A small-molecule ligand and the protein it binds are described below.
Small molecule (SMILES): CO[C@H]1CN(CC(=O)Nc2ccc(-n3ccccc3=O)cc2F)C[C@@H]1NC(=O)c1ccc(Cl)s1

Binding-site contacts:
Ligand atom C29 contacts residue TRP205 of chain 1.B at 3.7 Å (hydrophobic).
Ligand atom C12 contacts residue GLY206 of chain 1.B at 3.6 Å.
Ligand atom F32 contacts residue GLU207 of chain 1.B at 3.5 Å.
Ligand atom C19 contacts residue ALA180 of chain 1.B at 3.3 Å (hydrophobic).
Ligand atom N15 contacts residue GLY206 of chain 1.B at 2.9 Å (h-bond).
Ligand atom S3 contacts residue VAL203 of chain 1.B at 3.7 Å.
Ligand atom C30 contacts residue THR84 of chain 1.B at 3.2 Å.
Ligand atom O33 contacts residue GLN182 of chain 1.B at 3.3 Å.
Ligand atom CL1 contacts residue ALA180 of chain 1.B at 3.6 Å.
Ligand atom C23 contacts residue GLU83 of chain 1.B at 3.7 Å.
Ligand atom C13 contacts residue CYS209 of chain 1.B at 3.7 Å (hydrophobic).
Ligand atom C17 contacts residue GLY206 of chain 1.B at 3.5 Å.
Ligand atom F32 contacts residue GLY206 of chain 1.B at 3.3 Å.
Ligand atom C34 contacts residue CYS209 of chain 1.B at 3.5 Å (hydrophobic).
Ligand atom C13 contacts residue GLY208 of chain 1.B at 3.7 Å.
Ligand atom C12 contacts residue GLY208 of chain 1.B at 3.4 Å.
Ligand atom C30 contacts residue PHE162 of chain 1.B at 3.5 Å (hydrophobic).
Ligand atom C11 contacts residue TRP205 of chain 1.B at 3.6 Å (hydrophobic).
Ligand atom C18 contacts residue GLY206 of chain 1.B at 3.5 Å.
Ligand atom C21 contacts residue TRP205 of chain 1.B at 3.3 Å (hydrophobic).
Ligand atom S3 contacts residue TRP205 of chain 1.B at 3.5 Å.
Ligand atom C29 contacts residue THR84 of chain 1.B at 3.4 Å.
Ligand atom C19 contacts residue ASP179 of chain 1.B at 3.3 Å.
Ligand atom N4 contacts residue GLY206 of chain 1.B at 3.5 Å (h-bond).
Ligand atom C2 contacts residue GLY206 of chain 1.B at 3.5 Å.
Ligand atom CL1 contacts residue ILE217 of chain 1.B at 3.5 Å.
Ligand atom C20 contacts residue GLN182 of chain 1.B at 3.6 Å.
Ligand atom O24 contacts residue SER185 of chain 1.B at 3.5 Å (h-bond).
Ligand atom O33 contacts residue CYS209 of chain 1.B at 3.4 Å (h-bond).
Ligand atom C10 contacts residue ALA180 of chain 1.B at 3.6 Å (hydrophobic).
Ligand atom C12 contacts residue ALA180 of chain 1.B at 3.2 Å (hydrophobic).
Ligand atom C29 contacts residue PHE162 of chain 1.B at 3.5 Å (hydrophobic).
Ligand atom C11 contacts residue PHE162 of chain 1.B at 3.7 Å (hydrophobic).
Ligand atom C10 contacts residue TRP205 of chain 1.B at 3.6 Å (hydrophobic).
Ligand atom C34 contacts residue GLU135 of chain 1.B at 3.5 Å.
Ligand atom CL1 contacts residue GLY216 of chain 1.B at 3.5 Å.
Ligand atom C16 contacts residue GLY206 of chain 1.B at 3.3 Å.
Ligand atom N7 contacts residue GLY208 of chain 1.B at 3.2 Å (h-bond).
Ligand atom C23 contacts residue PHE162 of chain 1.B at 3.5 Å (hydrophobic).
Ligand atom CL1 contacts residue TYR218 of chain 1.B at 3.5 Å.

Sequence of chain 1.B:
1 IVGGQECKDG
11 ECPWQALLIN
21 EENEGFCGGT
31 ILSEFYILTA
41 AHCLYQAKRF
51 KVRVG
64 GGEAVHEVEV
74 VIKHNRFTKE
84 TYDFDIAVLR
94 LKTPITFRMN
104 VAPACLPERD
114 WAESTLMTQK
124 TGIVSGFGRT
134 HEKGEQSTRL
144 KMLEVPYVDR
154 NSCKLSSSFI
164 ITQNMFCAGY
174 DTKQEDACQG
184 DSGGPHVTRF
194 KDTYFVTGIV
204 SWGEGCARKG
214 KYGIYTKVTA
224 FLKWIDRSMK